This small molecule binds to this protein.
Small molecule (SMILES): CC(=O)N[C@@H]1[C@@H](O)[C@H](O)[C@@H](CO)O[C@H]1O

Sequence of chain 1.A:
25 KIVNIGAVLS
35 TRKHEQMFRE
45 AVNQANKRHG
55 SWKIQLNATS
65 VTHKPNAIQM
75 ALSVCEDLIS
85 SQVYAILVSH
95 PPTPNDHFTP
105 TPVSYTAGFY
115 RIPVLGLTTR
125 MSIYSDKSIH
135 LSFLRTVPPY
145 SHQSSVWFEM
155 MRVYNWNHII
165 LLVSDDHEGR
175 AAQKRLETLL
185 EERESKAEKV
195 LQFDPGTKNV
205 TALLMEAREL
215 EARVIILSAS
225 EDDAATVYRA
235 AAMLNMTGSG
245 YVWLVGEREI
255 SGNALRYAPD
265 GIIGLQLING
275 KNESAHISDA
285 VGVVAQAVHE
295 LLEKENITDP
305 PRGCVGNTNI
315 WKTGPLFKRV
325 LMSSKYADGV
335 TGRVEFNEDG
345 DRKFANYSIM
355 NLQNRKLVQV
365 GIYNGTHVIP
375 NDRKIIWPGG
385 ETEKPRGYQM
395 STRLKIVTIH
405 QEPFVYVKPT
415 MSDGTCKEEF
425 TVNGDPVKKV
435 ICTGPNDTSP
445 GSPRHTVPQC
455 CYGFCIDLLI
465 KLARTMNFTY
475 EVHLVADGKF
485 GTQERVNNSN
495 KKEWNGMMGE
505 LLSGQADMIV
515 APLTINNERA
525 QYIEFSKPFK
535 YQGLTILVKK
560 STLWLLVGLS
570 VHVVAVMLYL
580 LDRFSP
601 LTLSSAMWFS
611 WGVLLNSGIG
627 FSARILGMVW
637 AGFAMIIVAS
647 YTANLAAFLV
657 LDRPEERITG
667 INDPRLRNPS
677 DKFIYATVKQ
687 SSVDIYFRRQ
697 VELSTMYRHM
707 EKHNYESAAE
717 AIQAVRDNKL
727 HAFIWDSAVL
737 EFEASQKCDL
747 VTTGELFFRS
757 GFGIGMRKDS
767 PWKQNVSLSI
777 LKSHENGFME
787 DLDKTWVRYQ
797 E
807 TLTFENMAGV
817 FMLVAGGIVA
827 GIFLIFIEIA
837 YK

Binding-site contacts:
Ligand atom O7 contacts residue ASN276 of chain 1.A at 3.1 Å (h-bond).
Ligand atom O5 contacts residue ASN273 of chain 1.A at 4.1 Å.
Ligand atom O5 contacts residue ASN276 of chain 1.A at 2.4 Å (h-bond).
Ligand atom N2 contacts residue ASN276 of chain 1.A at 3.4 Å (h-bond).
Ligand atom C6 contacts residue VAL334 of chain 1.A at 3.8 Å (hydrophobic).
Ligand atom C6 contacts residue ALA279 of chain 1.A at 3.8 Å (hydrophobic).
Ligand atom C7 contacts residue ASN276 of chain 1.A at 3.4 Å.
Ligand atom O5 contacts residue ALA279 of chain 1.A at 3.5 Å.
Ligand atom C1 contacts residue ASN276 of chain 1.A at 1.4 Å.
Ligand atom O3 contacts residue ASN276 of chain 1.A at 3.7 Å.
Ligand atom C1 contacts residue ALA279 of chain 1.A at 4.2 Å (hydrophobic).
Ligand atom C2 contacts residue ASN276 of chain 1.A at 2.5 Å.
Ligand atom C8 contacts residue ASN276 of chain 1.A at 4.4 Å.
Ligand atom C1 contacts residue ASN273 of chain 1.A at 4.2 Å.
Ligand atom C5 contacts residue ALA279 of chain 1.A at 4.0 Å (hydrophobic).
Ligand atom C3 contacts residue ASN276 of chain 1.A at 3.6 Å.
Ligand atom C4 contacts residue ASN276 of chain 1.A at 4.3 Å.
Ligand atom C5 contacts residue ASN276 of chain 1.A at 3.7 Å.